The protein below binds the small molecule below.
Small molecule (SMILES): Cc1n[nH]cc1-c1ccccc1

Binding-site contacts:
Ligand atom C3 contacts residue TRP526 of chain 2.A at 4.5 Å (hydrophobic).
Ligand atom C2 contacts residue PHE268 of chain 2.A at 3.6 Å (hydrophobic).
Ligand atom C1 contacts residue PHE268 of chain 2.A at 4.5 Å (hydrophobic).
Ligand atom N13 contacts residue ASP336 of chain 2.A at 3.6 Å.
Ligand atom C6 contacts residue MET420 of chain 2.A at 4.2 Å (hydrophobic).
Ligand atom C11 contacts residue LEU409 of chain 2.A at 4.0 Å (hydrophobic).
Ligand atom C9 contacts residue HIS525 of chain 2.A at 4.0 Å.
Ligand atom C11 contacts residue LEU418 of chain 2.A at 4.3 Å (hydrophobic).
Ligand atom N3 contacts residue TYR384 of chain 2.A at 3.6 Å.
Ligand atom C7 contacts residue MET420 of chain 2.A at 4.5 Å (hydrophobic).
Ligand atom C6 contacts residue TRP526 of chain 2.A at 3.9 Å (hydrophobic).
Ligand atom C8 contacts residue LEU409 of chain 2.A at 3.7 Å (hydrophobic).
Ligand atom C10 contacts residue TRP526 of chain 2.A at 3.8 Å (hydrophobic).
Ligand atom C1 contacts residue TRP526 of chain 2.A at 4.4 Å (hydrophobic).
Ligand atom C12 contacts residue HIS525 of chain 2.A at 3.7 Å.
Ligand atom C1 contacts residue HIS525 of chain 2.A at 4.0 Å.
Ligand atom N13 contacts residue TYR467 of chain 2.A at 4.3 Å.
Ligand atom C7 contacts residue HIS525 of chain 2.A at 3.6 Å.
Ligand atom N3 contacts residue TYR467 of chain 2.A at 3.8 Å.
Ligand atom C8 contacts residue TRP526 of chain 2.A at 3.6 Å (hydrophobic).
Ligand atom N3 contacts residue HIS525 of chain 2.A at 3.9 Å.
Ligand atom C8 contacts residue MET420 of chain 2.A at 3.9 Å (hydrophobic).
Ligand atom N13 contacts residue VAL499 of chain 2.A at 4.3 Å.
Ligand atom N3 contacts residue ASP336 of chain 2.A at 3.6 Å (salt-bridge).
Ligand atom C6 contacts residue HIS525 of chain 2.A at 4.1 Å.
Ligand atom C10 contacts residue MET420 of chain 2.A at 4.0 Å (hydrophobic).
Ligand atom C12 contacts residue VAL499 of chain 2.A at 3.9 Å (hydrophobic).
Ligand atom N13 contacts residue HIS525 of chain 2.A at 3.6 Å.
Ligand atom C7 contacts residue TRP526 of chain 2.A at 4.3 Å (hydrophobic).
Ligand atom N13 contacts residue TYR384 of chain 2.A at 3.4 Å (h-bond).
Ligand atom C10 contacts residue LEU409 of chain 2.A at 3.6 Å (hydrophobic).
Ligand atom C9 contacts residue TRP526 of chain 2.A at 4.1 Å (hydrophobic).
Ligand atom C11 contacts residue TRP526 of chain 2.A at 4.0 Å (hydrophobic).
Ligand atom C3 contacts residue HIS525 of chain 2.A at 3.9 Å.
Ligand atom C12 contacts residue TYR384 of chain 2.A at 4.3 Å (hydrophobic).
Ligand atom C2 contacts residue TRP526 of chain 2.A at 4.0 Å (hydrophobic).
Ligand atom C11 contacts residue MET420 of chain 2.A at 4.3 Å (hydrophobic).
Ligand atom C10 contacts residue LEU418 of chain 2.A at 4.2 Å (hydrophobic).

Sequence of chain 2.A:
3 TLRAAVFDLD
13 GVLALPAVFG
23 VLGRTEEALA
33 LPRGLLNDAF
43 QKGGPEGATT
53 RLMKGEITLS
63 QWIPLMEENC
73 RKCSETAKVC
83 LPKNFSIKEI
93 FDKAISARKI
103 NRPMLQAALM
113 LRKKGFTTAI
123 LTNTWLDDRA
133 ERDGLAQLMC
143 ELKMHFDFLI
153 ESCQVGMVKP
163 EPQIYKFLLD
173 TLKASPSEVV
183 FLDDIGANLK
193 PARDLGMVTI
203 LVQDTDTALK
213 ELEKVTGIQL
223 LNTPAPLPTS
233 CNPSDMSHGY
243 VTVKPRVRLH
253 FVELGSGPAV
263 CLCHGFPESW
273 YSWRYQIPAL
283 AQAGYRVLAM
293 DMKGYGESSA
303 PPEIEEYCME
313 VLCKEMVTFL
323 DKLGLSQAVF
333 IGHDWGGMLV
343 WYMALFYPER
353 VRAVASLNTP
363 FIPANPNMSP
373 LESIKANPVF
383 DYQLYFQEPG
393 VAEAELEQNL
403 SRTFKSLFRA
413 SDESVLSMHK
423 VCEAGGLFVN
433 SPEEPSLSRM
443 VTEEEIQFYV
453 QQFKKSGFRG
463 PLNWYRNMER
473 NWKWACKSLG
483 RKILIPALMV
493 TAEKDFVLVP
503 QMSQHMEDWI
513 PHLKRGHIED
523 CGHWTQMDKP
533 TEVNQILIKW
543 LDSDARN